Binding-site contacts:
Ligand atom CL1 contacts residue SER85 of chain 2.B at 3.4 Å.
Ligand atom O24 contacts residue MET160 of chain 2.B at 3.1 Å (h-bond).
Ligand atom C26 contacts residue PHE78 of chain 2.B at 3.6 Å (hydrophobic).
Ligand atom O23 contacts residue HIS245 of chain 2.B at 3.2 Å.
Ligand atom O23 contacts residue PHE159 of chain 2.B at 3.7 Å.
Ligand atom O23 contacts residue LYS163 of chain 2.B at 2.5 Å (salt-bridge).
Ligand atom C15 contacts residue TYR123 of chain 2.B at 3.8 Å (hydrophobic).
Ligand atom CL1 contacts residue ARG84 of chain 2.B at 3.2 Å.
Ligand atom BR1 contacts residue ALA74 of chain 2.B at 3.6 Å.
Ligand atom C09 contacts residue ARG84 of chain 2.B at 3.6 Å.
Ligand atom C29 contacts residue MET160 of chain 2.B at 3.4 Å (hydrophobic).
Ligand atom C03 contacts residue CYS81 of chain 2.B at 3.7 Å (hydrophobic).
Ligand atom C07 contacts residue CYS81 of chain 2.B at 3.8 Å (hydrophobic).
Ligand atom C22 contacts residue CYS81 of chain 2.B at 3.9 Å (hydrophobic).
Ligand atom C03 contacts residue GLY80 of chain 2.B at 3.6 Å.
Ligand atom C28 contacts residue CYS81 of chain 2.B at 3.9 Å (hydrophobic).
Ligand atom C02 contacts residue GLY80 of chain 2.B at 3.6 Å.
Ligand atom S21 contacts residue LYS163 of chain 2.B at 3.8 Å.
Ligand atom C14 contacts residue MET160 of chain 2.B at 3.6 Å (hydrophobic).
Ligand atom C26 contacts residue PHE159 of chain 2.B at 3.6 Å (hydrophobic).
Ligand atom BR1 contacts residue PHE156 of chain 2.B at 3.8 Å.
Ligand atom C25 contacts residue PHE159 of chain 2.B at 3.4 Å (hydrophobic).
Ligand atom C29 contacts residue PHE159 of chain 2.B at 3.8 Å (hydrophobic).
Ligand atom C29 contacts residue CYS81 of chain 2.B at 3.9 Å (hydrophobic).
Ligand atom O23 contacts residue TYR123 of chain 2.B at 3.3 Å (h-bond).
Ligand atom CL2 contacts residue VAL135 of chain 2.B at 3.8 Å.
Ligand atom O24 contacts residue LYS163 of chain 2.B at 3.8 Å.
Ligand atom C14 contacts residue CYS81 of chain 2.B at 3.7 Å (hydrophobic).
Ligand atom F30 contacts residue HIS245 of chain 2.B at 3.2 Å.
Ligand atom C15 contacts residue CYS81 of chain 2.B at 3.9 Å (hydrophobic).
Ligand atom C22 contacts residue PHE159 of chain 2.B at 3.5 Å (hydrophobic).
Ligand atom F32 contacts residue LEU149 of chain 2.B at 3.4 Å.
Ligand atom F30 contacts residue PHE159 of chain 2.B at 3.4 Å.
Ligand atom C01 contacts residue HIS62 of chain 2.B at 3.7 Å.
Ligand atom S21 contacts residue TYR123 of chain 2.B at 3.7 Å.
Ligand atom BR1 contacts residue PHE78 of chain 2.B at 3.6 Å.
Ligand atom N20 contacts residue TYR123 of chain 2.B at 2.8 Å (h-bond).
Ligand atom CL2 contacts residue MET160 of chain 2.B at 3.4 Å.
Ligand atom N10 contacts residue ILE137 of chain 2.B at 3.6 Å.
Ligand atom C03 contacts residue ILE77 of chain 2.B at 3.8 Å (hydrophobic).

The protein below binds the small molecule below.
Small molecule (SMILES): O=S(=O)(Nc1cc(Cl)c(Oc2cnc3ccccc3c2)c(Cl)c1)c1cc(F)c(Br)cc1F

Sequence of chain 2.B:
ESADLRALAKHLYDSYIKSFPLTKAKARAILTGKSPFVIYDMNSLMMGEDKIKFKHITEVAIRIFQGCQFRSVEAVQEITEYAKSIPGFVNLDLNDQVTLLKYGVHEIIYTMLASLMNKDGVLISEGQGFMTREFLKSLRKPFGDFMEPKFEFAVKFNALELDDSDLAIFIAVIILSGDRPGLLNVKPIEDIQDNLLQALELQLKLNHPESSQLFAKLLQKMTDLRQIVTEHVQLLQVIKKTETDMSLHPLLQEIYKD